A protein and the small-molecule ligand that binds it are described below.
Small molecule (SMILES): CC(=O)N[C@@H]1[C@@H](O)[C@H](O)[C@@H](CO)O[C@H]1O

Binding-site contacts:
Ligand atom C3 contacts residue ASN114 of chain 1.A at 3.8 Å.
Ligand atom C1 contacts residue ASN114 of chain 1.A at 1.4 Å.
Ligand atom C7 contacts residue ARG89 of chain 1.A at 4.4 Å.
Ligand atom C8 contacts residue ARG89 of chain 1.A at 3.7 Å.
Ligand atom C5 contacts residue ASN114 of chain 1.A at 3.7 Å.
Ligand atom C7 contacts residue ASN114 of chain 1.A at 3.2 Å.
Ligand atom O7 contacts residue ARG85 of chain 1.A at 4.5 Å.
Ligand atom C4 contacts residue ASN114 of chain 1.A at 4.2 Å.
Ligand atom C7 contacts residue THR112 of chain 1.A at 4.1 Å.
Ligand atom O7 contacts residue THR112 of chain 1.A at 3.5 Å (h-bond).
Ligand atom O7 contacts residue ASN114 of chain 1.A at 2.8 Å (h-bond).
Ligand atom O6 contacts residue ASN114 of chain 1.A at 4.3 Å.
Ligand atom O7 contacts residue ARG89 of chain 1.A at 4.3 Å.
Ligand atom O5 contacts residue ASN114 of chain 1.A at 2.4 Å (h-bond).
Ligand atom C8 contacts residue THR112 of chain 1.A at 3.9 Å.
Ligand atom N2 contacts residue ASN114 of chain 1.A at 2.9 Å (h-bond).
Ligand atom C2 contacts residue ASN114 of chain 1.A at 2.5 Å.

Sequence of chain 1.A:
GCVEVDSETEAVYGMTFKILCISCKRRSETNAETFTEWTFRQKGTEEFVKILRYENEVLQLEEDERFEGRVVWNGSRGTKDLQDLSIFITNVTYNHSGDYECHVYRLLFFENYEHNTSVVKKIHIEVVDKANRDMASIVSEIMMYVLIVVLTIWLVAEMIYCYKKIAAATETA